Sequence of chain 1.A:
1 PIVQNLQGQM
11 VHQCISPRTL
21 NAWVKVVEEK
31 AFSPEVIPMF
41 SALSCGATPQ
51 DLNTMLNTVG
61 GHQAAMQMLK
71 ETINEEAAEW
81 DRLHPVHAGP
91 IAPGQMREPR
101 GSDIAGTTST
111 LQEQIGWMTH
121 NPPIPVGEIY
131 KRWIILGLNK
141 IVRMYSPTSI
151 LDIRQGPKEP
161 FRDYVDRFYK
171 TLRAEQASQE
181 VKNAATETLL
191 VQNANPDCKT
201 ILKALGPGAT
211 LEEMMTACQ

Sequence of chain 3.B:
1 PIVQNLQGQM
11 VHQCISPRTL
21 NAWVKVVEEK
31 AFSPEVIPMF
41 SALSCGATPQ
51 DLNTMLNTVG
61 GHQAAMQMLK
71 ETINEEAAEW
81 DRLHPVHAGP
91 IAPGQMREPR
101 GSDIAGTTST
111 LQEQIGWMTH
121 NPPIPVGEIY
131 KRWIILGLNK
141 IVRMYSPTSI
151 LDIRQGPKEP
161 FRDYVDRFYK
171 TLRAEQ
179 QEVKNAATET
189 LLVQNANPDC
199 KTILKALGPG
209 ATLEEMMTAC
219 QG

The protein below binds the small molecule below.
Small molecule (SMILES): CC(C)(C#Cc1ccc(-c2ccc(Cl)c3c(NS(C)(=O)=O)nn(CC(F)(F)F)c23)c([C@H](Cc2cc(F)cc(F)c2)NC(=O)Cn2nc(C(F)(F)F)c3c2CCCC3)n1)S(C)(=O)=O

Binding-site contacts:
Ligand atom CL27 contacts residue ASN74 of chain 1.A at 3.1 Å.
Ligand atom C54 contacts residue GLN67 of chain 1.A at 3.3 Å.
Ligand atom F40 contacts residue LYS70 of chain 1.A at 3.1 Å.
Ligand atom C35 contacts residue LEU56 of chain 1.A at 3.6 Å (hydrophobic).
Ligand atom F40 contacts residue LEU69 of chain 1.A at 3.3 Å.
Ligand atom C29 contacts residue ASN53 of chain 1.A at 3.4 Å.
Ligand atom C28 contacts residue TYR130 of chain 1.A at 3.5 Å (hydrophobic).
Ligand atom O23 contacts residue LYS70 of chain 1.A at 3.3 Å (salt-bridge).
Ligand atom N31 contacts residue ASN57 of chain 1.A at 2.8 Å (h-bond).
Ligand atom F37 contacts residue MET66 of chain 1.A at 3.1 Å.
Ligand atom C11 contacts residue THR107 of chain 1.A at 3.6 Å.
Ligand atom C01 contacts residue PRO38 of chain 3.B at 3.6 Å (hydrophobic).
Ligand atom C08 contacts residue ASN53 of chain 1.A at 3.6 Å.
Ligand atom C35 contacts residue ASN57 of chain 1.A at 3.1 Å.
Ligand atom C33 contacts residue ASN57 of chain 1.A at 3.2 Å.
Ligand atom F58 contacts residue ARG173 of chain 3.B at 3.1 Å.
Ligand atom F37 contacts residue LEU56 of chain 1.A at 3.2 Å.
Ligand atom C32 contacts residue ASN57 of chain 1.A at 3.3 Å.
Ligand atom C53 contacts residue GLN67 of chain 1.A at 3.2 Å.
Ligand atom C45 contacts residue ASN57 of chain 1.A at 3.6 Å.
Ligand atom C10 contacts residue THR107 of chain 1.A at 3.5 Å.
Ligand atom C19 contacts residue LYS70 of chain 1.A at 3.6 Å.
Ligand atom C38 contacts residue MET66 of chain 1.A at 3.2 Å (hydrophobic).
Ligand atom C52 contacts residue GLN63 of chain 1.A at 3.1 Å.
Ligand atom C43 contacts residue ASN57 of chain 1.A at 3.4 Å.
Ligand atom C36 contacts residue MET66 of chain 1.A at 3.6 Å (hydrophobic).
Ligand atom N42 contacts residue ASN57 of chain 1.A at 2.4 Å (h-bond).
Ligand atom C29 contacts residue TYR130 of chain 1.A at 3.5 Å (hydrophobic).
Ligand atom C33 contacts residue ASN53 of chain 1.A at 3.5 Å.
Ligand atom C05 contacts residue ASN57 of chain 1.A at 3.1 Å.
Ligand atom F40 contacts residue MET66 of chain 1.A at 3.4 Å.
Ligand atom O62 contacts residue ILE37 of chain 3.B at 3.5 Å.
Ligand atom C04 contacts residue ASN57 of chain 1.A at 3.4 Å.
Ligand atom C06 contacts residue ASN57 of chain 1.A at 3.4 Å.
Ligand atom O44 contacts residue LYS70 of chain 1.A at 3.0 Å (salt-bridge).
Ligand atom C29 contacts residue THR107 of chain 1.A at 3.6 Å.
Ligand atom F40 contacts residue ILE73 of chain 1.A at 3.4 Å.
Ligand atom C39 contacts residue LYS70 of chain 1.A at 3.4 Å.
Ligand atom F58 contacts residue LEU172 of chain 3.B at 3.5 Å.
Ligand atom C52 contacts residue MET66 of chain 1.A at 3.5 Å (hydrophobic).